The protein below binds the small molecule below.
Small molecule (SMILES): CC(=O)N[C@@H]1[C@@H](O)[C@H](O)[C@@H](CO)O[C@H]1O

Binding-site contacts:
Ligand atom C8 contacts residue ASN119 of chain 1.A at 4.2 Å.
Ligand atom N2 contacts residue GLU167 of chain 1.A at 4.1 Å.
Ligand atom O5 contacts residue ASN119 of chain 1.A at 2.4 Å (h-bond).
Ligand atom N2 contacts residue ASN119 of chain 1.A at 2.9 Å (h-bond).
Ligand atom C8 contacts residue HIS168 of chain 1.A at 4.4 Å.
Ligand atom O7 contacts residue HIS168 of chain 1.A at 4.0 Å.
Ligand atom C3 contacts residue ASN119 of chain 1.A at 3.8 Å.
Ligand atom C2 contacts residue GLU167 of chain 1.A at 4.0 Å.
Ligand atom C1 contacts residue ASN119 of chain 1.A at 1.4 Å.
Ligand atom O7 contacts residue GLU167 of chain 1.A at 2.8 Å.
Ligand atom C4 contacts residue ASN119 of chain 1.A at 4.2 Å.
Ligand atom C8 contacts residue GLU167 of chain 1.A at 2.9 Å.
Ligand atom C7 contacts residue GLU167 of chain 1.A at 3.3 Å.
Ligand atom C5 contacts residue ASN119 of chain 1.A at 3.7 Å.
Ligand atom O7 contacts residue ASN119 of chain 1.A at 2.8 Å (h-bond).
Ligand atom C2 contacts residue ASN119 of chain 1.A at 2.4 Å.
Ligand atom C7 contacts residue ASN119 of chain 1.A at 3.0 Å.

Sequence of chain 1.A:
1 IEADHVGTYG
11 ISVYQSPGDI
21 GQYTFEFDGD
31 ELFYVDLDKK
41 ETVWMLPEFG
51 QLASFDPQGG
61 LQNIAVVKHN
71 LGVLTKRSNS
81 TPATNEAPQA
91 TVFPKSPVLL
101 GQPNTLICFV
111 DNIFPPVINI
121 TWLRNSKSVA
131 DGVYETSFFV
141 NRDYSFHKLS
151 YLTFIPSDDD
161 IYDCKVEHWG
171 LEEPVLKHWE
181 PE